Binding-site contacts:
Ligand atom O6 contacts residue PHE127 of chain 1.G at 4.4 Å.
Ligand atom C1 contacts residue PHE127 of chain 1.G at 4.3 Å (hydrophobic).
Ligand atom O4 contacts residue GLY214 of chain 1.G at 3.4 Å.
Ligand atom C3 contacts residue PHE127 of chain 1.G at 3.2 Å (hydrophobic).
Ligand atom O3 contacts residue ASN129 of chain 1.G at 3.2 Å (h-bond).
Ligand atom O5 contacts residue PHE127 of chain 1.G at 4.4 Å.
Ligand atom C6 contacts residue ALA87 of chain 1.G at 4.3 Å (hydrophobic).
Ligand atom O3 contacts residue PHE127 of chain 1.G at 3.9 Å.
Ligand atom O2 contacts residue ASN129 of chain 1.G at 3.7 Å.
Ligand atom C6 contacts residue ALA219 of chain 1.G at 3.8 Å (hydrophobic).
Ligand atom O2 contacts residue TYR215 of chain 1.G at 4.0 Å.
Ligand atom C2 contacts residue TYR215 of chain 1.G at 3.6 Å (hydrophobic).
Ligand atom C3 contacts residue ASP88 of chain 1.G at 3.6 Å.
Ligand atom C2 contacts residue PHE127 of chain 1.G at 4.3 Å (hydrophobic).
Ligand atom C6 contacts residue GLY214 of chain 1.G at 4.3 Å.
Ligand atom O6 contacts residue GLN216 of chain 1.G at 4.2 Å.
Ligand atom O4 contacts residue ALA87 of chain 1.G at 4.2 Å.
Ligand atom O4 contacts residue ASP88 of chain 1.G at 3.0 Å (salt-bridge).
Ligand atom C5 contacts residue TYR215 of chain 1.G at 4.3 Å (hydrophobic).
Ligand atom C5 contacts residue PHE127 of chain 1.G at 3.4 Å (hydrophobic).
Ligand atom O3 contacts residue ASP88 of chain 1.G at 2.5 Å (salt-bridge).
Ligand atom O6 contacts residue ALA219 of chain 1.G at 3.9 Å.
Ligand atom C3 contacts residue ASN129 of chain 1.G at 3.7 Å.
Ligand atom C4 contacts residue ALA87 of chain 1.G at 4.1 Å (hydrophobic).
Ligand atom O4 contacts residue TYR215 of chain 1.G at 2.9 Å (h-bond).
Ligand atom O3 contacts residue GLY106 of chain 1.G at 3.1 Å (h-bond).
Ligand atom C7 contacts residue PHE127 of chain 1.G at 4.5 Å (hydrophobic).
Ligand atom C1 contacts residue TYR215 of chain 1.G at 4.1 Å (hydrophobic).
Ligand atom C2 contacts residue ASN129 of chain 1.G at 4.3 Å.
Ligand atom C4 contacts residue GLY214 of chain 1.G at 4.5 Å.
Ligand atom C4 contacts residue PHE127 of chain 1.G at 3.3 Å (hydrophobic).
Ligand atom C6 contacts residue TYR215 of chain 1.G at 3.8 Å (hydrophobic).
Ligand atom C4 contacts residue ASP88 of chain 1.G at 3.5 Å.
Ligand atom O3 contacts residue GLY105 of chain 1.G at 4.1 Å.
Ligand atom C6 contacts residue PHE127 of chain 1.G at 4.3 Å (hydrophobic).
Ligand atom O1 contacts residue PHE127 of chain 1.G at 3.8 Å.
Ligand atom O5 contacts residue TYR215 of chain 1.G at 3.7 Å.
Ligand atom C4 contacts residue TYR215 of chain 1.G at 4.2 Å (hydrophobic).
Ligand atom C6 contacts residue GLN216 of chain 1.G at 4.3 Å.

A protein and the small-molecule ligand that binds it are described below.
Small molecule (SMILES): CO[C@H]1O[C@H](CO)[C@H](O)[C@H](O)[C@H]1O

Sequence of chain 1.G:
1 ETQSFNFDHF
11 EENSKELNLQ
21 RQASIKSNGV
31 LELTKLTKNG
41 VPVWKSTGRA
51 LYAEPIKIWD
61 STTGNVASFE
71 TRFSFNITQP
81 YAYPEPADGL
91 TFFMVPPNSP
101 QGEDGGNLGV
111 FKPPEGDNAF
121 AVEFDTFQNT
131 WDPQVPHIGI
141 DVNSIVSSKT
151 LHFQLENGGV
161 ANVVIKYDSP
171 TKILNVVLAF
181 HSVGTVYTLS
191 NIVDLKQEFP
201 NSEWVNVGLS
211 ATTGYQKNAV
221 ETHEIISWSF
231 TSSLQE